Sequence of chain 1.D:
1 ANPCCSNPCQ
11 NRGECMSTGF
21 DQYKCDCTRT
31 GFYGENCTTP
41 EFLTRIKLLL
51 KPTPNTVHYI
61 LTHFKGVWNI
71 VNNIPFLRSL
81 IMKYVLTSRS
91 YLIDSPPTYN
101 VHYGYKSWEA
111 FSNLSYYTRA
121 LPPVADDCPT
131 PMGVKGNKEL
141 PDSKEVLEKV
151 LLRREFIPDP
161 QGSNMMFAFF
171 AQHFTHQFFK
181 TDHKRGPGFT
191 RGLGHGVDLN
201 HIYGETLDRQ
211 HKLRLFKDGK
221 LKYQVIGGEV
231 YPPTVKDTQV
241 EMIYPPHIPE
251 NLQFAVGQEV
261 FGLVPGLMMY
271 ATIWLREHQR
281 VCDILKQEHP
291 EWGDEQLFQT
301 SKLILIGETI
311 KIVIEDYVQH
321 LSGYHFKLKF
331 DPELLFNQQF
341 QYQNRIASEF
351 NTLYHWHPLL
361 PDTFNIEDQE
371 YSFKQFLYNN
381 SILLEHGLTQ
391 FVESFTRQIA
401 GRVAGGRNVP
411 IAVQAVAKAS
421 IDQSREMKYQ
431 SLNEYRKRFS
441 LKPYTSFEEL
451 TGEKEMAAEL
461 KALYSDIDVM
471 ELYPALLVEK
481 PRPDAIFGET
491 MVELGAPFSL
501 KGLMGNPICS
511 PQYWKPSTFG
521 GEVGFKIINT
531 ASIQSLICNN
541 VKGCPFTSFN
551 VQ

The small molecule below binds the protein below.
Small molecule (SMILES): CC(=O)N[C@@H]1[C@@H](O)[C@H](O)[C@@H](CO)O[C@H]1O

Binding-site contacts:
Ligand atom C6 contacts residue TYR23 of chain 1.D at 3.8 Å (hydrophobic).
Ligand atom C1 contacts residue GLU35 of chain 1.D at 4.0 Å.
Ligand atom C8 contacts residue THR38 of chain 1.D at 4.5 Å.
Ligand atom C7 contacts residue GLU35 of chain 1.D at 3.8 Å.
Ligand atom O5 contacts residue TYR23 of chain 1.D at 2.9 Å (h-bond).
Ligand atom C8 contacts residue GLU35 of chain 1.D at 3.8 Å.
Ligand atom O6 contacts residue SER6 of chain 1.D at 3.8 Å.
Ligand atom O7 contacts residue ASN36 of chain 1.D at 2.6 Å (h-bond).
Ligand atom C7 contacts residue ASN36 of chain 1.D at 2.9 Å.
Ligand atom C3 contacts residue TYR23 of chain 1.D at 4.2 Å (hydrophobic).
Ligand atom N2 contacts residue ASN36 of chain 1.D at 2.9 Å (h-bond).
Ligand atom O3 contacts residue GLU35 of chain 1.D at 3.9 Å.
Ligand atom C1 contacts residue TYR23 of chain 1.D at 3.0 Å (hydrophobic).
Ligand atom C5 contacts residue TYR23 of chain 1.D at 2.9 Å (hydrophobic).
Ligand atom C3 contacts residue GLU35 of chain 1.D at 3.6 Å.
Ligand atom C4 contacts residue ASN36 of chain 1.D at 4.3 Å.
Ligand atom O5 contacts residue ASN36 of chain 1.D at 2.4 Å (h-bond).
Ligand atom C1 contacts residue ASN36 of chain 1.D at 1.5 Å.
Ligand atom O6 contacts residue TYR23 of chain 1.D at 3.8 Å.
Ligand atom O6 contacts residue PRO8 of chain 1.D at 3.2 Å.
Ligand atom O7 contacts residue THR38 of chain 1.D at 4.3 Å.
Ligand atom C4 contacts residue TYR23 of chain 1.D at 4.1 Å (hydrophobic).
Ligand atom C3 contacts residue ASN36 of chain 1.D at 3.8 Å.
Ligand atom N2 contacts residue GLU35 of chain 1.D at 2.9 Å (salt-bridge).
Ligand atom C2 contacts residue TYR23 of chain 1.D at 4.2 Å (hydrophobic).
Ligand atom C2 contacts residue ASN36 of chain 1.D at 2.5 Å.
Ligand atom C2 contacts residue GLU35 of chain 1.D at 3.7 Å.
Ligand atom C6 contacts residue PRO8 of chain 1.D at 4.3 Å (hydrophobic).
Ligand atom C5 contacts residue ASN36 of chain 1.D at 3.7 Å.
Ligand atom C8 contacts residue ASN36 of chain 1.D at 4.2 Å.
Ligand atom O5 contacts residue PRO8 of chain 1.D at 4.3 Å.